Binding-site contacts:
Ligand atom C8 contacts residue ASN174 of chain 1.C at 3.8 Å.
Ligand atom C8 contacts residue ARG217 of chain 1.C at 4.0 Å.
Ligand atom O3 contacts residue ARG221 of chain 1.C at 3.3 Å (salt-bridge).
Ligand atom C7 contacts residue ASN174 of chain 1.C at 3.5 Å.
Ligand atom C2 contacts residue VAL219 of chain 1.C at 4.0 Å (hydrophobic).
Ligand atom O5 contacts residue ASN28 of chain 1.G at 4.0 Å.
Ligand atom O7 contacts residue ARG221 of chain 1.C at 3.9 Å.
Ligand atom O7 contacts residue ARG217 of chain 1.C at 3.3 Å (salt-bridge).
Ligand atom O6 contacts residue ASN28 of chain 1.G at 3.8 Å.
Ligand atom C8 contacts residue ASP111 of chain 1.G at 3.7 Å.
Ligand atom C1 contacts residue ASN174 of chain 1.C at 1.4 Å.
Ligand atom O5 contacts residue ASN174 of chain 1.C at 2.4 Å (h-bond).
Ligand atom O5 contacts residue VAL219 of chain 1.C at 3.6 Å.
Ligand atom O7 contacts residue ASN174 of chain 1.C at 3.9 Å.
Ligand atom O6 contacts residue TYR29 of chain 1.G at 2.8 Å (h-bond).
Ligand atom C7 contacts residue ARG217 of chain 1.C at 3.9 Å.
Ligand atom O3 contacts residue ARG217 of chain 1.C at 3.5 Å (salt-bridge).
Ligand atom C3 contacts residue SER236 of chain 1.C at 3.7 Å.
Ligand atom O6 contacts residue ARG217 of chain 1.C at 3.2 Å (salt-bridge).
Ligand atom O2 contacts residue THR108 of chain 1.G at 3.7 Å.
Ligand atom N2 contacts residue ASN174 of chain 1.C at 2.9 Å (h-bond).
Ligand atom C8 contacts residue SER236 of chain 1.C at 3.8 Å.
Ligand atom C7 contacts residue ARG221 of chain 1.C at 3.4 Å.
Ligand atom O3 contacts residue SER236 of chain 1.C at 3.9 Å.
Ligand atom C8 contacts residue SER101 of chain 1.G at 3.5 Å.
Ligand atom N2 contacts residue ASP111 of chain 1.G at 3.5 Å (salt-bridge).
Ligand atom C2 contacts residue SER236 of chain 1.C at 3.9 Å.
Ligand atom C3 contacts residue ASN174 of chain 1.C at 3.8 Å.
Ligand atom C7 contacts residue SER236 of chain 1.C at 3.9 Å.
Ligand atom C2 contacts residue ASN174 of chain 1.C at 2.5 Å.
Ligand atom C5 contacts residue ASN174 of chain 1.C at 3.6 Å.
Ligand atom C7 contacts residue ARG238 of chain 1.C at 4.0 Å.
Ligand atom C6 contacts residue TYR29 of chain 1.G at 3.8 Å (hydrophobic).
Ligand atom O7 contacts residue ARG238 of chain 1.C at 3.6 Å.
Ligand atom N2 contacts residue ARG221 of chain 1.C at 3.5 Å (salt-bridge).
Ligand atom C6 contacts residue SER220 of chain 1.C at 3.6 Å.
Ligand atom N2 contacts residue SER236 of chain 1.C at 3.1 Å (h-bond).
Ligand atom N2 contacts residue TYR29 of chain 1.G at 4.0 Å.
Ligand atom C8 contacts residue ARG221 of chain 1.C at 3.3 Å.
Ligand atom C8 contacts residue ARG238 of chain 1.C at 3.4 Å.

The small molecule below binds the protein below.
Small molecule (SMILES): CC(=O)N[C@H]1[C@H](O[C@H]2[C@H](O)[C@@H](NC(C)=O)CO[C@@H]2CO)O[C@H](CO)[C@@H](O[C@@H]2O[C@H](CO[C@H]3O[C@H](CO)[C@@H](O)[C@H](O)[C@@H]3O)[C@@H](O)[C@H](O[C@H]3O[C@H](CO)[C@@H](O)[C@H](O)[C@@H]3O)[C@@H]2O)[C@@H]1O

Sequence of chain 1.G:
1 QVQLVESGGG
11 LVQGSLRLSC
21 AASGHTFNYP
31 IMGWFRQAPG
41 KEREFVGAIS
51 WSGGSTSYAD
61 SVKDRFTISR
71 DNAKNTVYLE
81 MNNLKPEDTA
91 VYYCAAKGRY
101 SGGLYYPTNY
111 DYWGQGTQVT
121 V

Sequence of chain 1.C:
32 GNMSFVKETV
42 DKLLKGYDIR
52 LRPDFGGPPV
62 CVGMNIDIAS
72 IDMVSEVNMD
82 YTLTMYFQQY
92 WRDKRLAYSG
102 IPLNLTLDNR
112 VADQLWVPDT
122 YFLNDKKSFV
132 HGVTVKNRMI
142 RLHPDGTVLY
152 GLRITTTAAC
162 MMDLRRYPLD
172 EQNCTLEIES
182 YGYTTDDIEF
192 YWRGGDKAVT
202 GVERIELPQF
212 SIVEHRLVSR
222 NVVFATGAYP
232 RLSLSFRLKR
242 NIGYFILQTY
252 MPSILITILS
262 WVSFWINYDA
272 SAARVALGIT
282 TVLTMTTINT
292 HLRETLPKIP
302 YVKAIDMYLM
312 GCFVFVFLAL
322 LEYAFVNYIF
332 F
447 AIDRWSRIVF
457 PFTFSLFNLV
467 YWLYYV